This protein binds this small molecule.
Small molecule (SMILES): O=c1n(-c2ccc(Br)cc2)cc2n1CCCC2

Binding-site contacts:
Ligand atom C11 contacts residue MET125 of chain 1.A at 3.8 Å (hydrophobic).
Ligand atom C13 contacts residue MET125 of chain 1.A at 3.1 Å (hydrophobic).
Ligand atom C17 contacts residue HIS154 of chain 1.A at 3.5 Å.
Ligand atom C6 contacts residue VAL50 of chain 1.A at 3.3 Å (hydrophobic).
Ligand atom C7 contacts residue VAL121 of chain 1.A at 3.7 Å (hydrophobic).
Ligand atom C16 contacts residue HIS154 of chain 1.A at 3.3 Å.
Ligand atom C14 contacts residue MET125 of chain 1.A at 3.3 Å (hydrophobic).
Ligand atom O1 contacts residue HIS154 of chain 1.A at 3.9 Å.
Ligand atom C17 contacts residue MET125 of chain 1.A at 3.9 Å (hydrophobic).
Ligand atom C5 contacts residue SER52 of chain 1.A at 4.2 Å.
Ligand atom C12 contacts residue ILE55 of chain 1.A at 3.9 Å (hydrophobic).
Ligand atom C9 contacts residue VAL121 of chain 1.A at 4.0 Å (hydrophobic).
Ligand atom C7 contacts residue VAL50 of chain 1.A at 3.5 Å (hydrophobic).
Ligand atom N3 contacts residue GLY53 of chain 1.A at 3.2 Å.
Ligand atom C11 contacts residue GLY53 of chain 1.A at 4.1 Å.
Ligand atom C12 contacts residue GLY53 of chain 1.A at 3.4 Å.
Ligand atom C5 contacts residue GLY53 of chain 1.A at 3.8 Å.
Ligand atom C4 contacts residue GLY53 of chain 1.A at 3.6 Å.
Ligand atom C16 contacts residue MET125 of chain 1.A at 3.7 Å (hydrophobic).
Ligand atom BR contacts residue LEU129 of chain 1.A at 3.1 Å.
Ligand atom BR contacts residue HIS154 of chain 1.A at 3.3 Å.
Ligand atom C14 contacts residue HIS154 of chain 1.A at 2.9 Å.
Ligand atom C13 contacts residue ILE55 of chain 1.A at 3.9 Å (hydrophobic).
Ligand atom O1 contacts residue GLY53 of chain 1.A at 3.8 Å.
Ligand atom C4 contacts residue SER52 of chain 1.A at 4.0 Å.
Ligand atom C2 contacts residue GLY53 of chain 1.A at 3.4 Å.
Ligand atom C9 contacts residue GLY53 of chain 1.A at 3.9 Å.
Ligand atom C9 contacts residue VAL48 of chain 1.A at 3.9 Å (hydrophobic).
Ligand atom C5 contacts residue VAL50 of chain 1.A at 3.2 Å (hydrophobic).
Ligand atom N10 contacts residue GLY53 of chain 1.A at 3.8 Å.
Ligand atom C13 contacts residue GLY53 of chain 1.A at 4.2 Å.
Ligand atom C8 contacts residue VAL121 of chain 1.A at 4.0 Å (hydrophobic).
Ligand atom C12 contacts residue MET125 of chain 1.A at 3.3 Å (hydrophobic).
Ligand atom C8 contacts residue GLY53 of chain 1.A at 3.6 Å.
Ligand atom C13 contacts residue HIS154 of chain 1.A at 2.6 Å.
Ligand atom BR contacts residue MET125 of chain 1.A at 3.6 Å.
Ligand atom BR contacts residue GLU128 of chain 1.A at 3.8 Å.
Ligand atom C11 contacts residue HIS154 of chain 1.A at 3.3 Å.
Ligand atom C12 contacts residue HIS154 of chain 1.A at 2.9 Å.
Ligand atom O1 contacts residue LYS159 of chain 1.A at 4.1 Å.

Sequence of chain 1.A:
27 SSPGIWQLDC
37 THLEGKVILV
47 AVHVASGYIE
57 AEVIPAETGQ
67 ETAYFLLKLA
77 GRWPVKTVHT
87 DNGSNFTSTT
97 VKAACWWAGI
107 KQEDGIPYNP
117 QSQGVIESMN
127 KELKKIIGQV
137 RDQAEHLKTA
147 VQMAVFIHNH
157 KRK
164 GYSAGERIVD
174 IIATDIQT